Sequence of chain 1.G:
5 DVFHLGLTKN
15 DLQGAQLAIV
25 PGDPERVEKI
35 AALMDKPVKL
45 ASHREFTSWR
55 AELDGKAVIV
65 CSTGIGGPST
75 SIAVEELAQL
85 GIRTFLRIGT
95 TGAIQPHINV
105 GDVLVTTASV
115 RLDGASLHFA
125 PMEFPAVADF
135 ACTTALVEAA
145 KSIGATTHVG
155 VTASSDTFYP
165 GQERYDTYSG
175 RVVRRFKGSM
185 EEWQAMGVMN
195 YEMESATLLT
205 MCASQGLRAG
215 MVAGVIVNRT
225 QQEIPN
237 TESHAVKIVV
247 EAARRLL

The small molecule below binds the protein below.
Small molecule (SMILES): O=c1[nH]cc(F)c(=O)[nH]1

Binding-site contacts:
Ligand atom F5 contacts residue VAL221 of chain 1.G at 3.2 Å.
Ligand atom O4 contacts residue VAL221 of chain 1.G at 4.1 Å.
Ligand atom C6 contacts residue PHE162 of chain 1.G at 4.1 Å (hydrophobic).
Ligand atom O2 contacts residue GLU196 of chain 1.G at 3.4 Å.
Ligand atom O4 contacts residue GLY96 of chain 1.G at 3.4 Å.
Ligand atom N3 contacts residue ARG168 of chain 1.G at 4.2 Å.
Ligand atom N1 contacts residue PHE162 of chain 1.G at 3.9 Å.
Ligand atom C2 contacts residue PHE162 of chain 1.G at 3.7 Å (hydrophobic).
Ligand atom O4 contacts residue ARG168 of chain 1.G at 3.0 Å (salt-bridge).
Ligand atom C6 contacts residue THR95 of chain 1.G at 3.8 Å.
Ligand atom C2 contacts residue GLN166 of chain 1.G at 3.6 Å.
Ligand atom F5 contacts residue PRO229 of chain 1.G at 3.9 Å.
Ligand atom O2 contacts residue PHE162 of chain 1.G at 3.8 Å.
Ligand atom C4 contacts residue THR95 of chain 1.G at 4.2 Å.
Ligand atom F5 contacts residue GLY96 of chain 1.G at 3.5 Å.
Ligand atom C4 contacts residue ARG168 of chain 1.G at 3.9 Å.
Ligand atom N3 contacts residue GLN166 of chain 1.G at 2.8 Å (h-bond).
Ligand atom C5 contacts residue PHE162 of chain 1.G at 4.0 Å (hydrophobic).
Ligand atom O4 contacts residue GLN166 of chain 1.G at 3.4 Å (h-bond).
Ligand atom C2 contacts residue GLU196 of chain 1.G at 4.0 Å.
Ligand atom N3 contacts residue GLY96 of chain 1.G at 4.3 Å.
Ligand atom O2 contacts residue MET197 of chain 1.G at 3.4 Å.
Ligand atom C5 contacts residue THR95 of chain 1.G at 3.6 Å.
Ligand atom C4 contacts residue TYR195 of chain 1.G at 4.3 Å (hydrophobic).
Ligand atom N3 contacts residue PHE162 of chain 1.G at 3.5 Å.
Ligand atom F5 contacts residue THR95 of chain 1.G at 3.4 Å.
Ligand atom C6 contacts residue GLY96 of chain 1.G at 4.2 Å.
Ligand atom O2 contacts residue GLN166 of chain 1.G at 3.0 Å (h-bond).
Ligand atom C4 contacts residue GLY96 of chain 1.G at 3.5 Å.
Ligand atom C5 contacts residue GLY96 of chain 1.G at 3.5 Å.
Ligand atom C5 contacts residue ILE220 of chain 1.G at 4.3 Å (hydrophobic).
Ligand atom C2 contacts residue TYR195 of chain 1.G at 4.1 Å (hydrophobic).
Ligand atom N1 contacts residue THR94 of chain 1.G at 3.6 Å.
Ligand atom N3 contacts residue TYR195 of chain 1.G at 4.0 Å.
Ligand atom C6 contacts residue THR94 of chain 1.G at 3.7 Å.
Ligand atom C6 contacts residue ILE220 of chain 1.G at 4.1 Å (hydrophobic).
Ligand atom C4 contacts residue PHE162 of chain 1.G at 3.7 Å (hydrophobic).
Ligand atom F5 contacts residue ILE220 of chain 1.G at 3.4 Å.
Ligand atom O4 contacts residue PHE162 of chain 1.G at 4.2 Å.
Ligand atom C4 contacts residue GLN166 of chain 1.G at 3.6 Å.